Sequence of chain 1.L:
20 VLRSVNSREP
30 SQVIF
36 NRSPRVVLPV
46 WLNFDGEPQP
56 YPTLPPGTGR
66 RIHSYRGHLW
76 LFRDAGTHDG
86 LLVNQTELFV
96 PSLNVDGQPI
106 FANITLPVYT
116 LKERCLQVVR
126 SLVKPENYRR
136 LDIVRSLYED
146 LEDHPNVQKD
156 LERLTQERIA

The small molecule below binds the protein below.
Small molecule (SMILES): Cc1ncsc1-c1ccc(CNC(=O)[C@@H]2C[C@@H](O)CN2C(=O)c2cccc(N)c2C)cc1

Binding-site contacts:
Ligand atom O24 contacts residue TYR56 of chain 1.L at 2.7 Å (h-bond).
Ligand atom C20 contacts residue PRO44 of chain 1.L at 3.8 Å (hydrophobic).
Ligand atom C15 contacts residue TYR56 of chain 1.L at 3.7 Å (hydrophobic).
Ligand atom O29 contacts residue TYR70 of chain 1.L at 3.5 Å.
Ligand atom S21 contacts residue TYR56 of chain 1.L at 3.8 Å.
Ligand atom C32 contacts residue PHE49 of chain 1.L at 3.6 Å (hydrophobic).
Ligand atom C25 contacts residue TRP75 of chain 1.L at 3.5 Å (hydrophobic).
Ligand atom N07 contacts residue TYR56 of chain 1.L at 3.7 Å.
Ligand atom C06 contacts residue TYR70 of chain 1.L at 3.7 Å (hydrophobic).
Ligand atom C08 contacts residue HIS68 of chain 1.L at 3.3 Å.
Ligand atom O27 contacts residue HIS73 of chain 1.L at 2.6 Å (h-bond).
Ligand atom C02 contacts residue TRP46 of chain 1.L at 3.6 Å (hydrophobic).
Ligand atom S21 contacts residue PHE34 of chain 1.L at 3.7 Å.
Ligand atom N10 contacts residue HIS68 of chain 1.L at 2.9 Å (h-bond).
Ligand atom C25 contacts residue TYR56 of chain 1.L at 3.8 Å (hydrophobic).
Ligand atom C28 contacts residue TYR56 of chain 1.L at 3.5 Å (hydrophobic).
Ligand atom C26 contacts residue TRP46 of chain 1.L at 3.8 Å (hydrophobic).
Ligand atom C15 contacts residue ILE67 of chain 1.L at 3.8 Å (hydrophobic).
Ligand atom C20 contacts residue PRO57 of chain 1.L at 3.0 Å (hydrophobic).
Ligand atom N19 contacts residue ARG65 of chain 1.L at 3.0 Å (salt-bridge).
Ligand atom C09 contacts residue TYR56 of chain 1.L at 3.5 Å (hydrophobic).
Ligand atom C28 contacts residue HIS73 of chain 1.L at 3.8 Å.
Ligand atom C26 contacts residue HIS73 of chain 1.L at 3.6 Å.
Ligand atom C28 contacts residue TRP46 of chain 1.L at 3.5 Å (hydrophobic).
Ligand atom C23 contacts residue HIS68 of chain 1.L at 3.7 Å.
Ligand atom N19 contacts residue PRO57 of chain 1.L at 3.7 Å.
Ligand atom C26 contacts residue TRP75 of chain 1.L at 3.6 Å (hydrophobic).
Ligand atom O27 contacts residue SER69 of chain 1.L at 2.8 Å (h-bond).
Ligand atom C16 contacts residue ILE67 of chain 1.L at 3.6 Å (hydrophobic).
Ligand atom C25 contacts residue HIS68 of chain 1.L at 3.4 Å.
Ligand atom C17 contacts residue ARG65 of chain 1.L at 3.8 Å.
Ligand atom C04 contacts residue TYR56 of chain 1.L at 3.5 Å (hydrophobic).
Ligand atom C31 contacts residue PHE49 of chain 1.L at 3.6 Å (hydrophobic).
Ligand atom C22 contacts residue TYR56 of chain 1.L at 3.7 Å (hydrophobic).
Ligand atom C18 contacts residue ARG65 of chain 1.L at 3.6 Å.
Ligand atom C22 contacts residue ILE67 of chain 1.L at 3.5 Å (hydrophobic).
Ligand atom C23 contacts residue TYR56 of chain 1.L at 3.8 Å (hydrophobic).
Ligand atom O27 contacts residue TYR70 of chain 1.L at 3.8 Å.
Ligand atom C09 contacts residue HIS68 of chain 1.L at 3.6 Å.
Ligand atom C26 contacts residue SER69 of chain 1.L at 3.7 Å.